Binding-site contacts:
Ligand atom C2B contacts residue TYR35 of chain 1.B at 3.0 Å (hydrophobic).
Ligand atom C4C contacts residue TYR5 of chain 1.B at 3.2 Å (hydrophobic).
Ligand atom C6C contacts residue TYR5 of chain 1.B at 4.4 Å (hydrophobic).
Ligand atom C3D contacts residue TYR44 of chain 1.B at 3.5 Å (hydrophobic).
Ligand atom C1D contacts residue TYR5 of chain 1.B at 4.4 Å (hydrophobic).
Ligand atom C2C contacts residue TYR44 of chain 1.B at 4.3 Å (hydrophobic).
Ligand atom C1B contacts residue TYR35 of chain 1.B at 3.9 Å (hydrophobic).
Ligand atom C6A contacts residue TYR5 of chain 1.B at 4.0 Å (hydrophobic).
Ligand atom C3C contacts residue TYR35 of chain 1.B at 3.9 Å (hydrophobic).
Ligand atom C2D contacts residue TYR5 of chain 1.B at 3.2 Å (hydrophobic).
Ligand atom C5C contacts residue TYR5 of chain 1.B at 4.1 Å (hydrophobic).
Ligand atom C5A contacts residue TYR5 of chain 1.B at 4.3 Å (hydrophobic).
Ligand atom C3C contacts residue TYR5 of chain 1.B at 3.4 Å (hydrophobic).
Ligand atom C3C contacts residue TYR44 of chain 1.B at 3.7 Å (hydrophobic).
Ligand atom C1C contacts residue TYR5 of chain 1.B at 4.3 Å (hydrophobic).
Ligand atom C5B contacts residue TYR35 of chain 1.B at 4.2 Å (hydrophobic).
Ligand atom C3D contacts residue TYR5 of chain 1.B at 3.6 Å (hydrophobic).
Ligand atom C4D contacts residue TYR44 of chain 1.B at 3.7 Å (hydrophobic).
Ligand atom C3B contacts residue TYR35 of chain 1.B at 3.2 Å (hydrophobic).
Ligand atom C4B contacts residue TYR35 of chain 1.B at 3.7 Å (hydrophobic).
Ligand atom C2D contacts residue TYR44 of chain 1.B at 4.1 Å (hydrophobic).
Ligand atom C2C contacts residue TYR35 of chain 1.B at 3.8 Å (hydrophobic).
Ligand atom C2C contacts residue TYR5 of chain 1.B at 3.6 Å (hydrophobic).
Ligand atom C1C contacts residue TYR35 of chain 1.B at 4.4 Å (hydrophobic).

This protein binds this small molecule.
Small molecule (SMILES): c1ccc([P+](c2ccccc2)(c2ccccc2)c2ccccc2)cc1

Sequence of chain 1.B:
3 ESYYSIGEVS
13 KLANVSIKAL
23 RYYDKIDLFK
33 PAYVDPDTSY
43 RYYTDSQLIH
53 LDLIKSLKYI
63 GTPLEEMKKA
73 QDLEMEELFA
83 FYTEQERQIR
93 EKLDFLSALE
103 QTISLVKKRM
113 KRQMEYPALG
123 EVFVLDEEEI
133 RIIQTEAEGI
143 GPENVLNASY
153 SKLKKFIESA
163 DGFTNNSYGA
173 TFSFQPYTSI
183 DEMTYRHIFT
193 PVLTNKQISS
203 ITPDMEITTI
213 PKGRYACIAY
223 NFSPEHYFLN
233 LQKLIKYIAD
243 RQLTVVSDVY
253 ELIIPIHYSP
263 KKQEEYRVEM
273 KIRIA